Binding-site contacts:
Ligand atom O3' contacts residue ARG294 of chain 1.B at 3.1 Å (salt-bridge).
Ligand atom OP2 contacts residue ALA274 of chain 1.B at 3.4 Å.
Ligand atom C3' contacts residue CTP1 of chain 1.K at 3.1 Å.
Ligand atom OP1 contacts residue LYS267 of chain 1.B at 2.8 Å (salt-bridge).
Ligand atom O5' contacts residue ARG345 of chain 1.B at 3.4 Å (salt-bridge).
Ligand atom P contacts residue ARG345 of chain 1.B at 3.5 Å.
Ligand atom C5 contacts residue ARG345 of chain 1.B at 3.5 Å.
Ligand atom OP1 contacts residue ARG294 of chain 1.B at 2.9 Å (salt-bridge).
Ligand atom C2' contacts residue CTP1 of chain 1.K at 3.2 Å.
Ligand atom C2' contacts residue GLN340 of chain 1.B at 3.5 Å.
Ligand atom OP1 contacts residue THR266 of chain 1.B at 2.9 Å (h-bond).
Ligand atom O2 contacts residue ARG331 of chain 1.B at 2.9 Å (salt-bridge).
Ligand atom O4' contacts residue ASN341 of chain 1.B at 3.2 Å.
Ligand atom O2 contacts residue LYS298 of chain 1.B at 3.5 Å.
Ligand atom C4 contacts residue CTP1 of chain 1.K at 3.4 Å.
Ligand atom C2 contacts residue CTP1 of chain 1.K at 3.6 Å.
Ligand atom O4' contacts residue HIS545 of chain 1.B at 3.4 Å.
Ligand atom C1' contacts residue HIS545 of chain 1.B at 3.5 Å.
Ligand atom C2' contacts residue ASN341 of chain 1.B at 3.4 Å.
Ligand atom OP1 contacts residue ILE344 of chain 1.B at 2.8 Å (h-bond).
Ligand atom C5' contacts residue ILE342 of chain 1.B at 3.2 Å (hydrophobic).
Ligand atom O5' contacts residue THR272 of chain 1.B at 3.2 Å (h-bond).
Ligand atom O2 contacts residue CTP1 of chain 1.K at 3.5 Å (h-bond).
Ligand atom OP1 contacts residue ARG345 of chain 1.B at 2.8 Å (salt-bridge).
Ligand atom P contacts residue ARG294 of chain 1.B at 3.5 Å.
Ligand atom N4 contacts residue CTP1 of chain 1.K at 3.5 Å (h-bond).
Ligand atom N3 contacts residue CTP1 of chain 1.K at 3.5 Å.
Ligand atom C1' contacts residue GLN340 of chain 1.B at 3.5 Å.
Ligand atom OP2 contacts residue ARG345 of chain 1.B at 2.6 Å (salt-bridge).
Ligand atom O3' contacts residue THR268 of chain 1.B at 3.3 Å.
Ligand atom O2 contacts residue ASN341 of chain 1.B at 3.0 Å (h-bond).
Ligand atom OP2 contacts residue ARG345 of chain 1.B at 2.8 Å (salt-bridge).
Ligand atom C5' contacts residue THR268 of chain 1.B at 3.5 Å.
Ligand atom C4' contacts residue ILE342 of chain 1.B at 3.6 Å (hydrophobic).
Ligand atom C1' contacts residue TYR303 of chain 1.B at 3.3 Å (hydrophobic).
Ligand atom OP1 contacts residue THR272 of chain 1.B at 2.8 Å (h-bond).
Ligand atom O4' contacts residue TYR303 of chain 1.B at 3.4 Å (h-bond).
Ligand atom OP1 contacts residue THR268 of chain 1.B at 2.7 Å (h-bond).
Ligand atom OP1 contacts residue GLN295 of chain 1.B at 3.4 Å.
Ligand atom OP1 contacts residue PRO343 of chain 1.B at 3.5 Å.

Sequence of chain 1.B:
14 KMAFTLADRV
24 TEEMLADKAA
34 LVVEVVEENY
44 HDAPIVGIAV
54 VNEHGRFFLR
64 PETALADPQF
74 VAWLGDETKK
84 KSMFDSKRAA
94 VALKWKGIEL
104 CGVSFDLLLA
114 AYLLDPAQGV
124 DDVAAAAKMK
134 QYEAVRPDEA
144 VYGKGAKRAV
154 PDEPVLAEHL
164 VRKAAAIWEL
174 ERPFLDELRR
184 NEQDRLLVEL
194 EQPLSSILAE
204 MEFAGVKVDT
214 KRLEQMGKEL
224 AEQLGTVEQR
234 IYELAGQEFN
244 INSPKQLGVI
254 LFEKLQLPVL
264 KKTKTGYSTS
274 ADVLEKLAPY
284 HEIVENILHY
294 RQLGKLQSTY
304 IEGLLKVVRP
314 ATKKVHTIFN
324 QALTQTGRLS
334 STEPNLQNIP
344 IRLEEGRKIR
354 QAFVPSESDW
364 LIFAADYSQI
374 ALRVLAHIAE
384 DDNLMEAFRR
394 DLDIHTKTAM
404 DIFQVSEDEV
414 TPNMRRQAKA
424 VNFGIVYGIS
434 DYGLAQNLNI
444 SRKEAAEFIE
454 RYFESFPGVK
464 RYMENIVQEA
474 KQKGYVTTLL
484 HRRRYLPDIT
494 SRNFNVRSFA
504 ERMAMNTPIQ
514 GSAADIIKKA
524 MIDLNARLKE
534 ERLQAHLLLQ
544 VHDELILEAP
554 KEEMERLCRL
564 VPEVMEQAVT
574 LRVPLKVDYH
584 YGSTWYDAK

A small-molecule ligand and the protein it binds are described below.
Small molecule (SMILES): Cc1cn([C@H]2C[C@H](O[P](=O)(O)OC[C@H]3O[C@@H](n4ccc(N)nc4=O)C[C@@H]3O[P](=O)(O)OC[C@@H]3CC[C@H](n4ccc(N)nc4=O)O3)[C@@H](CO[P](=O)(O)O[C@H]3C[C@H](n4ccc(N)nc4=O)O[C@@H]3CO[P](=O)(O)O[C@H]3C[C@H](n4cnc5c4NC=NC5N)O[C@@H]3CO[P](=O)(O)O[C@H]3C[C@H](n4cnc5c(=O)[nH]c(N)nc54)O[C@@H]3CO[P](=O)(O)O[C@H]3C[C@H](n4cc(C)c(=O)[nH]c4=O)O[C@@H]3CO[P](=O)(O)O[C@H]3C[C@H](n4ccc(N)nc4=O)O[C@@H]3CO[P](=O)(O)O[C@H]3C[C@H](n4ccc(N)nc4=O)O[C@@H]3CO)O2)c(=O)[nH]c1=O